Sequence of chain 2.G:
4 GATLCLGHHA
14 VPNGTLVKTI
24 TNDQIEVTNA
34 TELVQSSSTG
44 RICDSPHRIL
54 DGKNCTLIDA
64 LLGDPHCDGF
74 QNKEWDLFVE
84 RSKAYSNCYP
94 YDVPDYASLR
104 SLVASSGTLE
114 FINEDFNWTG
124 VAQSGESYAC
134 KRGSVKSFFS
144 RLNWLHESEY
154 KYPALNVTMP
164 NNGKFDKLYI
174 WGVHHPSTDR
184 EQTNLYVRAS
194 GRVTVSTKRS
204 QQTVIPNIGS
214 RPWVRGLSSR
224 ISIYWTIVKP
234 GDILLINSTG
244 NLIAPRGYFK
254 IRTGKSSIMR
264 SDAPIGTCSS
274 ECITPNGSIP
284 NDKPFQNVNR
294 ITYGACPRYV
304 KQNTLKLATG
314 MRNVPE

Binding-site contacts:
Ligand atom C3 contacts residue ASN120 of chain 2.G at 3.8 Å.
Ligand atom O5 contacts residue THR122 of chain 2.G at 3.7 Å.
Ligand atom C2 contacts residue ASN120 of chain 2.G at 2.4 Å.
Ligand atom O5 contacts residue ASN120 of chain 2.G at 2.4 Å (h-bond).
Ligand atom O6 contacts residue THR122 of chain 2.G at 3.0 Å (h-bond).
Ligand atom C1 contacts residue ASN120 of chain 2.G at 1.4 Å.
Ligand atom C4 contacts residue ASN120 of chain 2.G at 4.2 Å.
Ligand atom C6 contacts residue THR122 of chain 2.G at 3.8 Å.
Ligand atom C5 contacts residue ASN120 of chain 2.G at 3.7 Å.
Ligand atom N2 contacts residue ASN120 of chain 2.G at 2.9 Å (h-bond).
Ligand atom C5 contacts residue THR122 of chain 2.G at 3.8 Å.
Ligand atom C1 contacts residue THR122 of chain 2.G at 4.5 Å.
Ligand atom O7 contacts residue ASN120 of chain 2.G at 3.9 Å.
Ligand atom C7 contacts residue ASN120 of chain 2.G at 3.6 Å.

The small molecule below binds the protein below.
Small molecule (SMILES): CC(=O)N[C@@H]1[C@@H](O)[C@H](O)[C@@H](CO)O[C@H]1O